Sequence of chain 1.D:
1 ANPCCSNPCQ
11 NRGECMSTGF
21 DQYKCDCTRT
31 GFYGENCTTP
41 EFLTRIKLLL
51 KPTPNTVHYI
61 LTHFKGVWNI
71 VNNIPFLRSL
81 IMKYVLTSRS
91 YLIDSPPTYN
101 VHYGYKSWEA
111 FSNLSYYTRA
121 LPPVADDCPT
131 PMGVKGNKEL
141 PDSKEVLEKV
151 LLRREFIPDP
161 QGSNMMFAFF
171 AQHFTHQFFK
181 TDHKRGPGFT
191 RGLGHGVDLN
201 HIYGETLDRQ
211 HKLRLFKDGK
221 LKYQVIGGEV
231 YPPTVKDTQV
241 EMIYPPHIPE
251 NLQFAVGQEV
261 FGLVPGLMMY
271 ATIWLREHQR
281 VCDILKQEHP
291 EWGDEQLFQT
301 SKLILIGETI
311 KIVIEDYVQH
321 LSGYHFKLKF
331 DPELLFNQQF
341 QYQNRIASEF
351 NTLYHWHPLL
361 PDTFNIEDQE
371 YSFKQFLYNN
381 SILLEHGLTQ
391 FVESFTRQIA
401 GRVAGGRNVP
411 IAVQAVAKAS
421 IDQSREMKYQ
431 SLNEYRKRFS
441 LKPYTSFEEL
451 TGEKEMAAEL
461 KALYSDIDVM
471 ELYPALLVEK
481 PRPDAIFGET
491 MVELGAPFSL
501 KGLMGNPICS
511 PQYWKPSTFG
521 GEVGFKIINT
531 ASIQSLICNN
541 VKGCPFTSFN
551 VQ

Binding-site contacts:
Ligand atom C6 contacts residue GLU385 of chain 1.D at 4.1 Å.
Ligand atom N2 contacts residue ASN379 of chain 1.D at 3.0 Å (h-bond).
Ligand atom O6 contacts residue SER381 of chain 1.D at 4.2 Å.
Ligand atom C6 contacts residue SER381 of chain 1.D at 4.4 Å.
Ligand atom C5 contacts residue ASN379 of chain 1.D at 3.6 Å.
Ligand atom O5 contacts residue ILE382 of chain 1.D at 3.2 Å.
Ligand atom C6 contacts residue ILE382 of chain 1.D at 4.1 Å (hydrophobic).
Ligand atom O7 contacts residue GLN375 of chain 1.D at 3.1 Å.
Ligand atom O5 contacts residue TYR371 of chain 1.D at 4.5 Å.
Ligand atom O6 contacts residue ILE382 of chain 1.D at 3.0 Å.
Ligand atom C6 contacts residue ASN379 of chain 1.D at 4.4 Å.
Ligand atom C1 contacts residue ASN379 of chain 1.D at 1.4 Å.
Ligand atom C7 contacts residue ASN379 of chain 1.D at 4.0 Å.
Ligand atom O3 contacts residue GLN375 of chain 1.D at 3.6 Å.
Ligand atom C7 contacts residue GLN375 of chain 1.D at 4.2 Å.
Ligand atom C2 contacts residue ASN379 of chain 1.D at 2.4 Å.
Ligand atom O6 contacts residue GLU385 of chain 1.D at 4.0 Å.
Ligand atom C4 contacts residue ASN379 of chain 1.D at 4.2 Å.
Ligand atom C1 contacts residue GLN375 of chain 1.D at 3.9 Å.
Ligand atom O5 contacts residue GLN375 of chain 1.D at 4.5 Å.
Ligand atom C2 contacts residue GLN375 of chain 1.D at 4.0 Å.
Ligand atom C5 contacts residue ILE382 of chain 1.D at 4.3 Å (hydrophobic).
Ligand atom C1 contacts residue ILE382 of chain 1.D at 4.2 Å (hydrophobic).
Ligand atom O6 contacts residue TYR371 of chain 1.D at 3.5 Å (h-bond).
Ligand atom C4 contacts residue TYR371 of chain 1.D at 4.4 Å (hydrophobic).
Ligand atom O5 contacts residue ASN379 of chain 1.D at 2.3 Å (h-bond).
Ligand atom C3 contacts residue ASN379 of chain 1.D at 3.8 Å.
Ligand atom N2 contacts residue GLN375 of chain 1.D at 4.4 Å.

This protein binds this small molecule.
Small molecule (SMILES): CC(=O)N[C@@H]1[C@@H](O)[C@H](O)[C@@H](CO)O[C@H]1O